This protein binds this small molecule.
Small molecule (SMILES): C[C@H](F)C(=O)N1CCN(c2nc(OC[C@@H]3CCCN3C)nc3c2CCN(c2cccc4cccc(Cl)c24)C3)C[C@@H]1CC#N

Sequence of chain 1.A:
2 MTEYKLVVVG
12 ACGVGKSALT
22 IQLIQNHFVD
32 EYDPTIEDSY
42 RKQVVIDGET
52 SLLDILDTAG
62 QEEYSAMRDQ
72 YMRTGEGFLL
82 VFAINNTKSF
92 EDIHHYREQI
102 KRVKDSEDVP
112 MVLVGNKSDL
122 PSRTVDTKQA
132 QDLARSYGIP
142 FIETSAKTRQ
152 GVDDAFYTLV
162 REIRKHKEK

Binding-site contacts:
Ligand atom C37 contacts residue GLU63 of chain 1.A at 3.5 Å.
Ligand atom C4 contacts residue TYR97 of chain 1.A at 3.5 Å (hydrophobic).
Ligand atom C40 contacts residue GLY11 of chain 1.A at 3.0 Å.
Ligand atom O30 contacts residue TYR97 of chain 1.A at 3.5 Å (h-bond).
Ligand atom C23 contacts residue ARG103 of chain 1.A at 3.5 Å.
Ligand atom C35 contacts residue HIS96 of chain 1.A at 3.5 Å.
Ligand atom N3 contacts residue HIS96 of chain 1.A at 2.9 Å (h-bond).
Ligand atom C21 contacts residue GLU64 of chain 1.A at 3.3 Å.
Ligand atom N33 contacts residue GLU63 of chain 1.A at 2.8 Å (salt-bridge).
Ligand atom N5 contacts residue GLU63 of chain 1.A at 3.5 Å.
Ligand atom C22 contacts residue TYR65 of chain 1.A at 3.5 Å (hydrophobic).
Ligand atom C34 contacts residue GLU63 of chain 1.A at 3.3 Å.
Ligand atom C29 contacts residue MET73 of chain 1.A at 3.5 Å (hydrophobic).
Ligand atom N3 contacts residue GLU63 of chain 1.A at 3.4 Å.
Ligand atom C38 contacts residue TYR97 of chain 1.A at 3.6 Å (hydrophobic).
Ligand atom C17 contacts residue CYS13 of chain 1.A at 3.1 Å (hydrophobic).
Ligand atom O18 contacts residue LYS17 of chain 1.A at 3.0 Å (salt-bridge).
Ligand atom N3 contacts residue TYR65 of chain 1.A at 3.5 Å (h-bond).
Ligand atom C31 contacts residue GLU63 of chain 1.A at 3.4 Å.
Ligand atom C31 contacts residue TYR97 of chain 1.A at 3.5 Å (hydrophobic).
Ligand atom C39 contacts residue CYS13 of chain 1.A at 1.6 Å (hydrophobic).
Ligand atom C26 contacts residue VAL104 of chain 1.A at 3.5 Å (hydrophobic).
Ligand atom C16 contacts residue ALA60 of chain 1.A at 3.5 Å (hydrophobic).
Ligand atom C19 contacts residue PRO35 of chain 1.A at 3.2 Å (hydrophobic).
Ligand atom C4 contacts residue GLU63 of chain 1.A at 3.4 Å.
Ligand atom F42 contacts residue CYS13 of chain 1.A at 3.2 Å.
Ligand atom C38 contacts residue GLY11 of chain 1.A at 3.2 Å.
Ligand atom C19 contacts residue CYS13 of chain 1.A at 2.7 Å (hydrophobic).
Ligand atom C22 contacts residue ASP70 of chain 1.A at 3.1 Å.
Ligand atom C26 contacts residue MET73 of chain 1.A at 3.5 Å (hydrophobic).
Ligand atom C13 contacts residue GLY61 of chain 1.A at 3.5 Å.
Ligand atom C23 contacts residue ASP70 of chain 1.A at 3.2 Å.
Ligand atom C21 contacts residue TYR65 of chain 1.A at 3.5 Å (hydrophobic).
Ligand atom O30 contacts residue GLU63 of chain 1.A at 3.2 Å (salt-bridge).
Ligand atom C4 contacts residue HIS96 of chain 1.A at 3.6 Å.
Ligand atom O30 contacts residue HIS96 of chain 1.A at 3.4 Å (h-bond).
Ligand atom N41 contacts residue VAL10 of chain 1.A at 3.5 Å.
Ligand atom N41 contacts residue GLY11 of chain 1.A at 3.2 Å (h-bond).
Ligand atom N5 contacts residue TYR97 of chain 1.A at 3.5 Å (h-bond).
Ligand atom F42 contacts residue GLY61 of chain 1.A at 3.2 Å.